Binding-site contacts:
Ligand atom C22 contacts residue SO41 of chain 1.B at 3.6 Å.
Ligand atom O20 contacts residue GLY194 of chain 1.A at 3.8 Å.
Ligand atom C23 contacts residue TRP193 of chain 1.A at 3.8 Å (hydrophobic).
Ligand atom N28 contacts residue GLY194 of chain 1.A at 3.5 Å.
Ligand atom N28 contacts residue SER172 of chain 1.A at 3.7 Å.
Ligand atom N9 contacts residue GLU195 of chain 1.A at 3.8 Å.
Ligand atom O18 contacts residue GLU195 of chain 1.A at 3.7 Å.
Ligand atom C26 contacts residue CYS197 of chain 1.A at 3.8 Å (hydrophobic).
Ligand atom O17 contacts residue CYS197 of chain 1.A at 3.9 Å.
Ligand atom C26 contacts residue GLY196 of chain 1.A at 3.7 Å.
Ligand atom N29 contacts residue SER172 of chain 1.A at 2.8 Å (h-bond).
Ligand atom O20 contacts residue GLU195 of chain 1.A at 3.8 Å.
Ligand atom C10 contacts residue GLY194 of chain 1.A at 3.1 Å.
Ligand atom C25 contacts residue GLY194 of chain 1.A at 3.9 Å.
Ligand atom N9 contacts residue GLY194 of chain 1.A at 2.9 Å (h-bond).
Ligand atom C23 contacts residue SER177 of chain 1.A at 3.6 Å.
Ligand atom C11 contacts residue GLY196 of chain 1.A at 3.7 Å.
Ligand atom C25 contacts residue SER172 of chain 1.A at 3.8 Å.
Ligand atom N29 contacts residue ASP171 of chain 1.A at 2.8 Å (salt-bridge).
Ligand atom N29 contacts residue GLY204 of chain 1.A at 3.5 Å.
Ligand atom C27 contacts residue ASP171 of chain 1.A at 3.6 Å.
Ligand atom C25 contacts residue TRP193 of chain 1.A at 3.9 Å (hydrophobic).
Ligand atom C27 contacts residue SER172 of chain 1.A at 3.3 Å.
Ligand atom N28 contacts residue ASP171 of chain 1.A at 2.9 Å (salt-bridge).
Ligand atom C24 contacts residue GLY194 of chain 1.A at 3.9 Å.
Ligand atom C11 contacts residue GLY194 of chain 1.A at 3.4 Å.
Ligand atom C21 contacts residue GLN174 of chain 1.A at 3.7 Å.
Ligand atom N12 contacts residue GLY194 of chain 1.A at 3.9 Å.
Ligand atom C22 contacts residue SER177 of chain 1.A at 3.7 Å.
Ligand atom C24 contacts residue VAL191 of chain 1.A at 4.0 Å (hydrophobic).
Ligand atom C24 contacts residue TRP193 of chain 1.A at 3.6 Å (hydrophobic).
Ligand atom C30 contacts residue SO41 of chain 1.B at 3.7 Å.
Ligand atom C21 contacts residue CYS173 of chain 1.A at 3.8 Å (hydrophobic).
Ligand atom C26 contacts residue CYS173 of chain 1.A at 3.8 Å (hydrophobic).
Ligand atom C16 contacts residue SO41 of chain 1.B at 3.8 Å.
Ligand atom O20 contacts residue GLY196 of chain 1.A at 2.8 Å (h-bond).
Ligand atom C30 contacts residue GLN174 of chain 1.A at 3.5 Å.
Ligand atom N28 contacts residue GLY196 of chain 1.A at 3.0 Å (h-bond).
Ligand atom C27 contacts residue GLY194 of chain 1.A at 3.8 Å.
Ligand atom C23 contacts residue SER192 of chain 1.A at 3.9 Å.

A small-molecule ligand and the protein it binds are described below.
Small molecule (SMILES): COC(=O)[C@H](Cc1cccc(C(=N)N)c1)NC(=O)CNS(=O)(=O)c1ccc(C)cc1

Sequence of chain 1.A:
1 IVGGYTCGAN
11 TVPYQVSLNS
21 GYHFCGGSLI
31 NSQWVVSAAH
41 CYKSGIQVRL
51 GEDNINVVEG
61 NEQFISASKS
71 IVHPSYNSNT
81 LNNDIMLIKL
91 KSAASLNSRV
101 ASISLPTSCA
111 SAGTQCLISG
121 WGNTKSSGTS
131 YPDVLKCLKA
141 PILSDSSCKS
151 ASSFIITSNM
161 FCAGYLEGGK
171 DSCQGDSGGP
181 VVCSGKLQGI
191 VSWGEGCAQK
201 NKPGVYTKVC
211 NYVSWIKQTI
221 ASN